Binding-site contacts:
Ligand atom C contacts residue HIS409 of chain 8.GA at 4.4 Å.
Ligand atom CB contacts residue LEU534 of chain 8.GA at 4.3 Å (hydrophobic).
Ligand atom O contacts residue PRO536 of chain 8.GA at 3.8 Å.
Ligand atom CE1 contacts residue LEU413 of chain 8.GA at 4.2 Å (hydrophobic).
Ligand atom N contacts residue PRO536 of chain 8.GA at 4.2 Å.
Ligand atom O contacts residue HIS409 of chain 8.GA at 3.6 Å.
Ligand atom N contacts residue ILE535 of chain 8.GA at 3.7 Å.
Ligand atom CD1 contacts residue LEU413 of chain 8.GA at 4.1 Å (hydrophobic).
Ligand atom CD1 contacts residue ILE535 of chain 8.GA at 4.0 Å (hydrophobic).
Ligand atom CA contacts residue ILE535 of chain 8.GA at 3.8 Å (hydrophobic).
Ligand atom CD2 contacts residue THR488 of chain 8.GA at 4.2 Å.
Ligand atom CA contacts residue TYR537 of chain 8.GA at 4.5 Å (hydrophobic).
Ligand atom CG contacts residue TYR537 of chain 8.GA at 3.2 Å (hydrophobic).
Ligand atom CD1 contacts residue PHE402 of chain 8.GA at 4.0 Å (hydrophobic).
Ligand atom CG1 contacts residue THR488 of chain 8.GA at 4.2 Å.
Ligand atom ND2 contacts residue TYR533 of chain 8.GA at 3.7 Å.
Ligand atom O contacts residue LEU534 of chain 8.GA at 4.3 Å.
Ligand atom CD2 contacts residue MET485 of chain 8.GA at 4.0 Å (hydrophobic).
Ligand atom NE2 contacts residue PRO536 of chain 8.GA at 4.2 Å.
Ligand atom OD1 contacts residue TYR533 of chain 8.GA at 3.4 Å.
Ligand atom CG contacts residue PRO536 of chain 8.GA at 4.5 Å (hydrophobic).
Ligand atom CB contacts residue ILE535 of chain 8.GA at 4.2 Å (hydrophobic).
Ligand atom CD contacts residue TYR537 of chain 8.GA at 4.5 Å (hydrophobic).
Ligand atom CD1 contacts residue ILE535 of chain 8.GA at 4.0 Å (hydrophobic).
Ligand atom CB contacts residue TYR537 of chain 8.GA at 3.0 Å (hydrophobic).
Ligand atom CD1 contacts residue THR488 of chain 8.GA at 4.2 Å.
Ligand atom CD1 contacts residue GLN538 of chain 8.GA at 3.1 Å.
Ligand atom CD2 contacts residue ALA484 of chain 8.GA at 3.6 Å (hydrophobic).
Ligand atom CB contacts residue THR488 of chain 8.GA at 4.4 Å.
Ligand atom CB contacts residue TYR533 of chain 8.GA at 3.6 Å (hydrophobic).
Ligand atom CB contacts residue GLU481 of chain 8.GA at 3.6 Å.
Ligand atom CG contacts residue TYR533 of chain 8.GA at 3.3 Å (hydrophobic).

Sequence of chain 8.GA:
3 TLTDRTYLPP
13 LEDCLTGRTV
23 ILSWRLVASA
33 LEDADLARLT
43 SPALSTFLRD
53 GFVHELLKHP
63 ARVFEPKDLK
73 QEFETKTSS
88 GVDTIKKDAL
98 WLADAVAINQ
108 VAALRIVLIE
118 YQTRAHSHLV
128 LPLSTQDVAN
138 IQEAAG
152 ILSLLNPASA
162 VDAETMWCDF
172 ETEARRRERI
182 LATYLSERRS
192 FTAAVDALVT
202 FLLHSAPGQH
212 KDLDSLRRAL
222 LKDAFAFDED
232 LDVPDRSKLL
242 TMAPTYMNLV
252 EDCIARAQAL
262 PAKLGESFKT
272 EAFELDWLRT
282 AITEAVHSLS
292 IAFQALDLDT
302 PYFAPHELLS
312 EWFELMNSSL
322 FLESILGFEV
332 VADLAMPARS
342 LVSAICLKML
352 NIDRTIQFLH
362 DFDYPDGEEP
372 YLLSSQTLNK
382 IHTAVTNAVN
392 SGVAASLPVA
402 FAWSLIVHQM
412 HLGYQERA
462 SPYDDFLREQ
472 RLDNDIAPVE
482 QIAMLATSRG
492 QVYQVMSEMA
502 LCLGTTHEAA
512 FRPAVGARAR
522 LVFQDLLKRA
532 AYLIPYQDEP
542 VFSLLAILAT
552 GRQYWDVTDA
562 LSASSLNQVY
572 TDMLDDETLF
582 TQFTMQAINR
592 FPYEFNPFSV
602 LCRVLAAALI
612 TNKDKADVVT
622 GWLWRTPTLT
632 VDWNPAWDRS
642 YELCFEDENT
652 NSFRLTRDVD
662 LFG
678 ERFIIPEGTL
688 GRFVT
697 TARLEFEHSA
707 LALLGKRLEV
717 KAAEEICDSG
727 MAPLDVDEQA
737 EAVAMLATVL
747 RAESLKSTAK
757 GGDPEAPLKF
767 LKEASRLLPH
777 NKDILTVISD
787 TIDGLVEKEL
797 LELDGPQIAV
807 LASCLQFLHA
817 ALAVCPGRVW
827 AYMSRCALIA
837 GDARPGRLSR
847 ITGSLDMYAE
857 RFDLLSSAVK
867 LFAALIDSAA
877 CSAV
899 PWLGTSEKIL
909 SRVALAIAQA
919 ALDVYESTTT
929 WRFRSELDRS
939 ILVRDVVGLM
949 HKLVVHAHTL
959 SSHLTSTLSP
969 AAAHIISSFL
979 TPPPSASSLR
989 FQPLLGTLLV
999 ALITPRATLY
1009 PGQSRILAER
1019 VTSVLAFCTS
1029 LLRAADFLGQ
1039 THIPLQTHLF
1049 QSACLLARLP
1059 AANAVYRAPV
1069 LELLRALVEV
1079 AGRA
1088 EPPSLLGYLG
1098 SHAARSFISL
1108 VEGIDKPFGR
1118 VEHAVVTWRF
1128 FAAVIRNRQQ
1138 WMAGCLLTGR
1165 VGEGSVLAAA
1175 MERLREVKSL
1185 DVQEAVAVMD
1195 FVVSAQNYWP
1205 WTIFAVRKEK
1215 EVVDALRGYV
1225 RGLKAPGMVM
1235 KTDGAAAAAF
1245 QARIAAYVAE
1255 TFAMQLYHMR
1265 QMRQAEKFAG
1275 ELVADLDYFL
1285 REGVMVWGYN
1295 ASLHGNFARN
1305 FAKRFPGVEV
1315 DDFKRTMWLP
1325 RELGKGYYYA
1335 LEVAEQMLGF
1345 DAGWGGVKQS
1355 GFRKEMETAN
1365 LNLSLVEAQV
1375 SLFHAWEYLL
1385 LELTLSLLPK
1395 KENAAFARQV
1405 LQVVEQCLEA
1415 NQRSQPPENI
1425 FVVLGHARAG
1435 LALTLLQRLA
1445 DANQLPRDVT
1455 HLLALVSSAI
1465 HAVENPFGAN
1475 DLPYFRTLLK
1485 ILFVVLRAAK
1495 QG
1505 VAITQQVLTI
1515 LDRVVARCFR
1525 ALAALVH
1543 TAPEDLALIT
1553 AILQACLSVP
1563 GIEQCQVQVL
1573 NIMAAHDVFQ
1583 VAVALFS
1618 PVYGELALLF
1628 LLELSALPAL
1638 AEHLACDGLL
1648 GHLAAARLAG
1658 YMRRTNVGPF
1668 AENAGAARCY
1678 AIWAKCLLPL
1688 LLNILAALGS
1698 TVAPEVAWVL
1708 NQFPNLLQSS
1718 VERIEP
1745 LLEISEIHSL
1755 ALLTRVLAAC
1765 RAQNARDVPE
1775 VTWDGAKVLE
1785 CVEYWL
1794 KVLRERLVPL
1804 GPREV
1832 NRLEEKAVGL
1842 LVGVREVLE

A small-molecule ligand and the protein it binds are described below.
Small molecule (SMILES): CC[C@H](C)[C@H](NC(=O)[C@H](CO)NC(=O)[C@H](CC(=O)O)NC(=O)[C@@H](N)CCC(=O)O)C(=O)N[C@@H](CC(C)C)C(=O)N[C@@H](CCC(N)=O)C(=O)N1CCC[C@H]1C(=O)NCC(=O)N[C@@H](C)C(=O)N[C@@H](Cc1ccccc1)C(=O)N[C@@H](CO)C(=O)N[C@@H](C)C(=O)N[C@H](C=O)CC(N)=O